Sequence of chain 1.D:
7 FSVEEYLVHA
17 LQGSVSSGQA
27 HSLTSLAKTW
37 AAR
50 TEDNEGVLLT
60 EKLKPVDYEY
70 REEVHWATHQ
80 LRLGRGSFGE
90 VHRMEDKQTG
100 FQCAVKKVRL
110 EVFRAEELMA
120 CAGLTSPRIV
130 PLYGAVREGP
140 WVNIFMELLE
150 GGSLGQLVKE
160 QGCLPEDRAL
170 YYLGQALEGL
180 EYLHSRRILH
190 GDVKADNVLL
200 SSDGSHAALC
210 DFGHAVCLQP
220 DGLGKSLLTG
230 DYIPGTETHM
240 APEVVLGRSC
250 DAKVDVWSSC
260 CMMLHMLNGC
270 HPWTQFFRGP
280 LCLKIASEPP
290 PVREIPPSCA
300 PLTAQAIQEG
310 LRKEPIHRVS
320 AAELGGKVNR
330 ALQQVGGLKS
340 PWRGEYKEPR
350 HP

A protein and the small-molecule ligand that binds it are described below.
Small molecule (SMILES): COCCOc1cnc(N)nc1-c1c[nH]c2ccc(C#CC(C)(C)O)cc12

Binding-site contacts:
Ligand atom C9 contacts residue VAL90 of chain 1.D at 3.7 Å (hydrophobic).
Ligand atom O1 contacts residue GLU116 of chain 1.D at 3.0 Å (salt-bridge).
Ligand atom C6 contacts residue CYS209 of chain 1.D at 3.7 Å (hydrophobic).
Ligand atom C14 contacts residue LEU198 of chain 1.D at 3.7 Å (hydrophobic).
Ligand atom C4 contacts residue MET145 of chain 1.D at 3.5 Å (hydrophobic).
Ligand atom N4 contacts residue LEU148 of chain 1.D at 3.1 Å (h-bond).
Ligand atom C5 contacts residue MET145 of chain 1.D at 3.5 Å (hydrophobic).
Ligand atom C3 contacts residue GLU116 of chain 1.D at 3.6 Å.
Ligand atom C16 contacts residue LEU147 of chain 1.D at 3.6 Å (hydrophobic).
Ligand atom N4 contacts residue LEU147 of chain 1.D at 3.7 Å.
Ligand atom C4 contacts residue ASP210 of chain 1.D at 3.3 Å.
Ligand atom N1 contacts residue GLY85 of chain 1.D at 3.6 Å.
Ligand atom C11 contacts residue LEU198 of chain 1.D at 3.8 Å (hydrophobic).
Ligand atom O3 contacts residue GLN155 of chain 1.D at 2.9 Å (h-bond).
Ligand atom C2 contacts residue MET145 of chain 1.D at 3.5 Å (hydrophobic).
Ligand atom C16 contacts residue LEU148 of chain 1.D at 3.6 Å (hydrophobic).
Ligand atom O1 contacts residue PHE211 of chain 1.D at 3.0 Å (h-bond).
Ligand atom C6 contacts residue ASP210 of chain 1.D at 3.8 Å.
Ligand atom C5 contacts residue ASP210 of chain 1.D at 3.3 Å.
Ligand atom C15 contacts residue GLU146 of chain 1.D at 3.8 Å.
Ligand atom N4 contacts residue GLU146 of chain 1.D at 3.6 Å.
Ligand atom C2 contacts residue PHE211 of chain 1.D at 3.6 Å (hydrophobic).
Ligand atom C2 contacts residue VAL129 of chain 1.D at 3.8 Å (hydrophobic).
Ligand atom O1 contacts residue ASP210 of chain 1.D at 3.5 Å.
Ligand atom O3 contacts residue ARG84 of chain 1.D at 3.2 Å.
Ligand atom C13 contacts residue CYS209 of chain 1.D at 3.6 Å (hydrophobic).
Ligand atom C3 contacts residue ILE143 of chain 1.D at 3.4 Å (hydrophobic).
Ligand atom C19 contacts residue GLN155 of chain 1.D at 3.5 Å.
Ligand atom N3 contacts residue GLU146 of chain 1.D at 3.0 Å (salt-bridge).
Ligand atom C20 contacts residue GLN155 of chain 1.D at 3.1 Å.
Ligand atom N3 contacts residue LEU198 of chain 1.D at 3.6 Å.
Ligand atom C20 contacts residue SER152 of chain 1.D at 3.4 Å.
Ligand atom N3 contacts residue MET145 of chain 1.D at 3.3 Å.
Ligand atom C5 contacts residue LYS105 of chain 1.D at 3.7 Å.
Ligand atom C7 contacts residue ASP210 of chain 1.D at 3.3 Å.
Ligand atom C15 contacts residue LEU198 of chain 1.D at 3.4 Å (hydrophobic).
Ligand atom C18 contacts residue ARG84 of chain 1.D at 3.3 Å.
Ligand atom N2 contacts residue LEU198 of chain 1.D at 3.2 Å.
Ligand atom C19 contacts residue SER152 of chain 1.D at 3.5 Å.
Ligand atom C8 contacts residue ASP210 of chain 1.D at 3.7 Å.